Sequence of chain 1.F:
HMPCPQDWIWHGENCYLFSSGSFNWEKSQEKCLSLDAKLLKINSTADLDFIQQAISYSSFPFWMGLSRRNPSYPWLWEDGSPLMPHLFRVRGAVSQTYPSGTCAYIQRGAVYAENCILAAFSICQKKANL

Binding-site contacts:
Ligand atom N3 contacts residue PHE62 of chain 1.F at 3.5 Å.
Ligand atom C15 contacts residue PRO63 of chain 1.G at 4.0 Å (hydrophobic).
Ligand atom C9 contacts residue PHE62 of chain 1.F at 3.6 Å (hydrophobic).
Ligand atom C15 contacts residue ALA121 of chain 1.G at 3.2 Å (hydrophobic).
Ligand atom C16 contacts residue PRO63 of chain 1.G at 3.8 Å (hydrophobic).
Ligand atom N5 contacts residue ALA121 of chain 1.G at 2.7 Å (h-bond).
Ligand atom C10 contacts residue PRO63 of chain 1.G at 4.1 Å (hydrophobic).
Ligand atom C17 contacts residue SER24 of chain 1.F at 3.9 Å.
Ligand atom C18 contacts residue PRO63 of chain 1.G at 3.7 Å (hydrophobic).
Ligand atom CL1 contacts residue TYR107 of chain 1.G at 3.5 Å.
Ligand atom C10 contacts residue ALA121 of chain 1.G at 3.4 Å (hydrophobic).
Ligand atom C19 contacts residue TYR107 of chain 1.G at 3.9 Å (hydrophobic).
Ligand atom C8 contacts residue PHE62 of chain 1.F at 4.1 Å (hydrophobic).
Ligand atom CL1 contacts residue GLU116 of chain 1.G at 4.0 Å.
Ligand atom C12 contacts residue PRO63 of chain 1.G at 4.1 Å (hydrophobic).
Ligand atom C11 contacts residue LEU120 of chain 1.G at 3.6 Å (hydrophobic).
Ligand atom O13 contacts residue PHE62 of chain 1.F at 3.3 Å.
Ligand atom C18 contacts residue ALA122 of chain 1.G at 4.2 Å (hydrophobic).
Ligand atom CL1 contacts residue ALA122 of chain 1.G at 3.8 Å.
Ligand atom CL1 contacts residue TRP65 of chain 1.G at 3.7 Å.
Ligand atom C16 contacts residue PHE62 of chain 1.F at 4.0 Å (hydrophobic).
Ligand atom CL1 contacts residue PRO63 of chain 1.G at 4.0 Å.
Ligand atom N6 contacts residue ALA121 of chain 1.G at 3.5 Å (h-bond).
Ligand atom C15 contacts residue ALA122 of chain 1.G at 3.9 Å (hydrophobic).
Ligand atom C8 contacts residue PRO63 of chain 1.F at 3.7 Å (hydrophobic).
Ligand atom O13 contacts residue PRO63 of chain 1.F at 3.2 Å.
Ligand atom C14 contacts residue NJT1 of chain 1.M at 3.5 Å.
Ligand atom C7 contacts residue PHE62 of chain 1.F at 3.3 Å (hydrophobic).
Ligand atom C1 contacts residue PHE62 of chain 1.F at 3.6 Å (hydrophobic).
Ligand atom N6 contacts residue LEU120 of chain 1.G at 3.8 Å.
Ligand atom C4 contacts residue PHE62 of chain 1.F at 3.4 Å (hydrophobic).
Ligand atom N5 contacts residue NJT1 of chain 1.M at 3.5 Å.
Ligand atom C19 contacts residue PRO63 of chain 1.G at 3.7 Å (hydrophobic).
Ligand atom C17 contacts residue ALA121 of chain 1.F at 3.2 Å (hydrophobic).
Ligand atom C12 contacts residue PHE62 of chain 1.F at 3.8 Å (hydrophobic).
Ligand atom C15 contacts residue LEU120 of chain 1.G at 3.8 Å (hydrophobic).
Ligand atom C16 contacts residue SER61 of chain 1.F at 4.1 Å.
Ligand atom O13 contacts residue SER61 of chain 1.F at 3.9 Å.
Ligand atom C17 contacts residue NJT1 of chain 1.M at 3.6 Å.
Ligand atom C2 contacts residue ALA121 of chain 1.G at 3.7 Å (hydrophobic).

Sequence of chain 1.G:
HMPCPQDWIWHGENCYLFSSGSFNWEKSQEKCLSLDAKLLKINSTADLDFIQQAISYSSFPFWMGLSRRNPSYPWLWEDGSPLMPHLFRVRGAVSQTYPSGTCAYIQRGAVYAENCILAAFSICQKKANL

The protein below binds the small molecule below.
Small molecule (SMILES): CCCN1C(=O)c2ccc(Cl)cc2Nc2ncccc21

Sequence of chain 1.E:
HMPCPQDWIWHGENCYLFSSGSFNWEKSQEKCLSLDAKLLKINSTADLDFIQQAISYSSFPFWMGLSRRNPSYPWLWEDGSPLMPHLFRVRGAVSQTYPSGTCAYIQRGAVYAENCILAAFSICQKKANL